Binding-site contacts:
Ligand atom C20 contacts residue VAL136 of chain 1.B at 3.7 Å (hydrophobic).
Ligand atom C29 contacts residue VAL76 of chain 1.B at 3.6 Å (hydrophobic).
Ligand atom C29 contacts residue VAL143 of chain 1.B at 3.6 Å (hydrophobic).
Ligand atom O contacts residue CYS80 of chain 1.B at 3.8 Å.
Ligand atom C12 contacts residue THR84 of chain 1.B at 3.8 Å.
Ligand atom C30 contacts residue TRP59 of chain 1.B at 3.7 Å (hydrophobic).
Ligand atom O2 contacts residue HIS118 of chain 1.B at 3.1 Å (h-bond).
Ligand atom C10 contacts residue THR84 of chain 1.B at 3.5 Å.
Ligand atom C1 contacts residue ILE159 of chain 1.B at 3.7 Å (hydrophobic).
Ligand atom C17 contacts residue LEU134 of chain 1.B at 3.8 Å (hydrophobic).
Ligand atom C16 contacts residue THR83 of chain 1.B at 3.3 Å.
Ligand atom C28 contacts residue TRP59 of chain 1.B at 3.8 Å (hydrophobic).
Ligand atom O1 contacts residue THR84 of chain 1.B at 2.9 Å (h-bond).
Ligand atom C2 contacts residue ILE159 of chain 1.B at 3.6 Å (hydrophobic).
Ligand atom C13 contacts residue LEU125 of chain 1.B at 3.8 Å (hydrophobic).
Ligand atom C21 contacts residue LEU125 of chain 1.B at 3.7 Å (hydrophobic).
Ligand atom C28 contacts residue ARG79 of chain 1.B at 3.5 Å.
Ligand atom C24 contacts residue LEU125 of chain 1.B at 3.5 Å (hydrophobic).
Ligand atom C12 contacts residue HIS118 of chain 1.B at 3.4 Å.
Ligand atom O1 contacts residue HIS118 of chain 1.B at 3.0 Å (h-bond).
Ligand atom C12 contacts residue LEU264 of chain 1.B at 3.8 Å (hydrophobic).
Ligand atom C2 contacts residue LYS162 of chain 1.B at 3.6 Å.
Ligand atom C9 contacts residue CYS80 of chain 1.B at 3.7 Å (hydrophobic).
Ligand atom C8 contacts residue HIS244 of chain 1.B at 3.4 Å.
Ligand atom O3 contacts residue THR83 of chain 1.B at 3.3 Å.
Ligand atom C23 contacts residue LEU125 of chain 1.B at 3.7 Å (hydrophobic).
Ligand atom O2 contacts residue HIS244 of chain 1.B at 2.8 Å (h-bond).
Ligand atom C24 contacts residue VAL129 of chain 1.B at 3.7 Å (hydrophobic).
Ligand atom O1 contacts residue LEU264 of chain 1.B at 3.7 Å.
Ligand atom C25 contacts residue LEU125 of chain 1.B at 3.8 Å (hydrophobic).
Ligand atom S contacts residue LEU50 of chain 1.B at 3.4 Å.
Ligand atom C11 contacts residue LEU264 of chain 1.B at 3.9 Å (hydrophobic).
Ligand atom C9 contacts residue PHE77 of chain 1.B at 3.8 Å (hydrophobic).
Ligand atom C19 contacts residue VAL136 of chain 1.B at 3.7 Å (hydrophobic).
Ligand atom C30 contacts residue LEU50 of chain 1.B at 3.7 Å (hydrophobic).
Ligand atom C12 contacts residue HIS244 of chain 1.B at 3.7 Å.
Ligand atom O2 contacts residue TYR268 of chain 1.B at 2.4 Å (h-bond).
Ligand atom C12 contacts residue TYR268 of chain 1.B at 3.6 Å (hydrophobic).
Ligand atom C6 contacts residue CYS80 of chain 1.B at 3.6 Å (hydrophobic).
Ligand atom C11 contacts residue THR84 of chain 1.B at 3.9 Å.

Sequence of chain 1.B:
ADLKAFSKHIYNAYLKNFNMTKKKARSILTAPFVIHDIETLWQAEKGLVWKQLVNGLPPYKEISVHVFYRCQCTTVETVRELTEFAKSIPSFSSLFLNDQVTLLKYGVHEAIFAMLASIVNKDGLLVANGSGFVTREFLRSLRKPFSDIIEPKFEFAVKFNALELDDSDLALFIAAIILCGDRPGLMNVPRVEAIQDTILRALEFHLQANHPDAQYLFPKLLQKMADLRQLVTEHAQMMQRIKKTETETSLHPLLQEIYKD

The small molecule below binds the protein below.
Small molecule (SMILES): O=C(O)CCCCCOc1ccccc1CN(Cc1ccccc1)C(=O)c1ccc(-c2ccsc2)cc1